This protein binds this small molecule.
Small molecule (SMILES): CC(=O)N[C@H]1[C@H](O[C@H]2[C@H](O)[C@@H](NC(C)=O)CO[C@@H]2CO)O[C@H](CO)[C@@H](O[C@@H]2O[C@H](CO)[C@@H](O)[C@H](O)[C@@H]2O)[C@@H]1O

Sequence of chain 1.B:
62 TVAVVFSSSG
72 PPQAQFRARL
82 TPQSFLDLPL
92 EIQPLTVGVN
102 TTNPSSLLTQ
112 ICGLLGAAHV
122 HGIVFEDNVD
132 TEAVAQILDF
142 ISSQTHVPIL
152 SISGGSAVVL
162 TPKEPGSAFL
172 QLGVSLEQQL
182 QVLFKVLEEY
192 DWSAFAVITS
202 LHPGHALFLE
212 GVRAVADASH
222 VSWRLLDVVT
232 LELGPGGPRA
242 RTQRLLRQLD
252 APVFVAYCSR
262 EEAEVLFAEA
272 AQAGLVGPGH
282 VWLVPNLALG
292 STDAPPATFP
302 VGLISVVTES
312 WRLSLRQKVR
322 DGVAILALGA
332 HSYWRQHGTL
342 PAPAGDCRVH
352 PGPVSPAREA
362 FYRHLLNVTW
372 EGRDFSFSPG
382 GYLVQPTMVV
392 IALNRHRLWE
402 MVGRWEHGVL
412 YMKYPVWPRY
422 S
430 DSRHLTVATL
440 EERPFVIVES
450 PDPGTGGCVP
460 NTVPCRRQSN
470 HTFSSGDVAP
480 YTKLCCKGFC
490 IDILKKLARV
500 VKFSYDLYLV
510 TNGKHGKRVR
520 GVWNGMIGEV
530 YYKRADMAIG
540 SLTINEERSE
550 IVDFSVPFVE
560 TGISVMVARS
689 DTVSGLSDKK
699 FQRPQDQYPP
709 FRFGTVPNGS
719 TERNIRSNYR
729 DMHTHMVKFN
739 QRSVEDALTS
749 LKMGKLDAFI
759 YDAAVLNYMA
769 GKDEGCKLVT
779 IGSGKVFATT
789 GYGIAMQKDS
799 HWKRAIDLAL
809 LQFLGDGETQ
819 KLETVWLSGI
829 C

Binding-site contacts:
Ligand atom C3 contacts residue ASN716 of chain 1.B at 3.9 Å.
Ligand atom C1 contacts residue PRO715 of chain 1.B at 4.3 Å (hydrophobic).
Ligand atom O7 contacts residue ASN716 of chain 1.B at 3.7 Å.
Ligand atom C8 contacts residue ASN716 of chain 1.B at 3.5 Å.
Ligand atom C5 contacts residue ASN716 of chain 1.B at 4.0 Å.
Ligand atom C7 contacts residue LYS513 of chain 1.B at 3.2 Å.
Ligand atom C8 contacts residue LYS513 of chain 1.B at 2.4 Å.
Ligand atom O5 contacts residue ASN716 of chain 1.B at 2.8 Å (h-bond).
Ligand atom C4 contacts residue ASN716 of chain 1.B at 4.5 Å.
Ligand atom C8 contacts residue PRO715 of chain 1.B at 3.9 Å (hydrophobic).
Ligand atom N2 contacts residue ASN716 of chain 1.B at 2.6 Å (h-bond).
Ligand atom O7 contacts residue PRO715 of chain 1.B at 4.5 Å.
Ligand atom O7 contacts residue LYS513 of chain 1.B at 4.2 Å.
Ligand atom N2 contacts residue LYS513 of chain 1.B at 3.3 Å (salt-bridge).
Ligand atom C2 contacts residue ASN716 of chain 1.B at 2.4 Å.
Ligand atom C7 contacts residue ASN716 of chain 1.B at 3.1 Å.
Ligand atom C1 contacts residue ASN716 of chain 1.B at 1.9 Å.